Sequence of chain 1.H:
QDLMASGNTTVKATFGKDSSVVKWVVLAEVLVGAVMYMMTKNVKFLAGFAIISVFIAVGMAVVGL

A small-molecule ligand and the protein it binds are described below.
Small molecule (SMILES): CCOP(=O)(O)OC[C@H](O)CO

Sequence of chain 1.W:
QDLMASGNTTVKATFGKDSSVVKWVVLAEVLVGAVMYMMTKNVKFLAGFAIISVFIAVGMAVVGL

Binding-site contacts:
Ligand atom O3 contacts residue VAL32 of chain 1.V at 4.3 Å.
Ligand atom O5 contacts residue LYS44 of chain 1.H at 3.2 Å (salt-bridge).
Ligand atom O4 contacts residue LYS44 of chain 1.H at 3.6 Å.
Ligand atom P1 contacts residue MET38 of chain 1.W at 3.9 Å.
Ligand atom O1 contacts residue VAL43 of chain 1.H at 3.8 Å.
Ligand atom O2 contacts residue MET38 of chain 1.W at 2.9 Å (h-bond).
Ligand atom P1 contacts residue VAL32 of chain 1.V at 4.5 Å.
Ligand atom C2 contacts residue VAL43 of chain 1.H at 3.4 Å (hydrophobic).
Ligand atom P1 contacts residue LYS44 of chain 1.H at 4.0 Å.
Ligand atom O4 contacts residue MET39 of chain 1.W at 3.8 Å.
Ligand atom O2 contacts residue VAL32 of chain 1.V at 3.6 Å.
Ligand atom O3 contacts residue VAL43 of chain 1.H at 4.0 Å.
Ligand atom O6 contacts residue LYS44 of chain 1.H at 3.1 Å (salt-bridge).
Ligand atom C4 contacts residue MET39 of chain 1.W at 3.9 Å (hydrophobic).
Ligand atom O1 contacts residue LYS44 of chain 1.H at 4.0 Å.
Ligand atom O3 contacts residue MET38 of chain 1.W at 4.3 Å.
Ligand atom C1 contacts residue VAL43 of chain 1.H at 3.5 Å (hydrophobic).
Ligand atom C1 contacts residue MET36 of chain 1.V at 4.2 Å (hydrophobic).
Ligand atom O3 contacts residue LYS44 of chain 1.H at 3.4 Å.
Ligand atom C4 contacts residue LYS44 of chain 1.H at 4.1 Å.
Ligand atom O4 contacts residue MET38 of chain 1.W at 4.2 Å.
Ligand atom O5 contacts residue MET39 of chain 1.W at 2.7 Å (h-bond).
Ligand atom C3 contacts residue MET39 of chain 1.W at 3.7 Å (hydrophobic).
Ligand atom C5 contacts residue LYS44 of chain 1.H at 3.8 Å.

Sequence of chain 1.V:
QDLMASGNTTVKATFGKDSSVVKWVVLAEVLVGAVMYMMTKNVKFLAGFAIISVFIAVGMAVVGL